Sequence of chain 57.A:
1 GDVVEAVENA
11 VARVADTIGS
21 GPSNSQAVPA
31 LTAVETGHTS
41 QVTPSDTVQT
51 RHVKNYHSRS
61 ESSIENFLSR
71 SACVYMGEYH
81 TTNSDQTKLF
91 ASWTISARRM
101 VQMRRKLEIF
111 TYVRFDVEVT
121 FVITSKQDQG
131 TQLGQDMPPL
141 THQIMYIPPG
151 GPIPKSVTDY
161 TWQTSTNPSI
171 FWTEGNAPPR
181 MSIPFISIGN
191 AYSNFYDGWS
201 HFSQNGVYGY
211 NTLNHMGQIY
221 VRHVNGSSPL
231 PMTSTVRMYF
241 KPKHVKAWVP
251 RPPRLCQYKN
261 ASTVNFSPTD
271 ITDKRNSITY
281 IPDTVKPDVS

Binding-site contacts:
Ligand atom C8 contacts residue MET216 of chain 57.A at 3.9 Å (hydrophobic).
Ligand atom OXT contacts residue ASN194 of chain 57.A at 4.3 Å.
Ligand atom C1 contacts residue ILE183 of chain 57.A at 4.2 Å (hydrophobic).
Ligand atom C9 contacts residue PHE240 of chain 57.A at 4.1 Å (hydrophobic).
Ligand atom O contacts residue ASN194 of chain 57.A at 3.0 Å (h-bond).
Ligand atom C7 contacts residue ILE95 of chain 57.A at 4.3 Å (hydrophobic).
Ligand atom C7 contacts residue VAL117 of chain 57.A at 4.3 Å (hydrophobic).
Ligand atom N contacts residue TYR146 of chain 57.A at 4.1 Å.
Ligand atom CA2 contacts residue PHE115 of chain 57.A at 4.3 Å (hydrophobic).
Ligand atom C8 contacts residue TYR192 of chain 57.A at 3.6 Å (hydrophobic).
Ligand atom C5 contacts residue PHE240 of chain 57.A at 4.1 Å (hydrophobic).
Ligand atom C2 contacts residue TYR146 of chain 57.A at 3.9 Å (hydrophobic).
Ligand atom C6 contacts residue ILE95 of chain 57.A at 4.1 Å (hydrophobic).
Ligand atom C1 contacts residue VAL119 of chain 57.A at 4.2 Å (hydrophobic).
Ligand atom N contacts residue ILE219 of chain 57.A at 4.0 Å.
Ligand atom C7 contacts residue TYR192 of chain 57.A at 4.4 Å (hydrophobic).
Ligand atom C3 contacts residue ILE183 of chain 57.A at 3.7 Å (hydrophobic).
Ligand atom C1 contacts residue ILE219 of chain 57.A at 4.1 Å (hydrophobic).
Ligand atom OXT contacts residue TYR210 of chain 57.A at 3.0 Å (h-bond).
Ligand atom C contacts residue TYR210 of chain 57.A at 4.1 Å (hydrophobic).
Ligand atom C2 contacts residue ILE183 of chain 57.A at 4.2 Å (hydrophobic).
Ligand atom C6 contacts residue TYR192 of chain 57.A at 4.4 Å (hydrophobic).
Ligand atom C contacts residue TYR192 of chain 57.A at 4.2 Å (hydrophobic).
Ligand atom C7 contacts residue PHE240 of chain 57.A at 3.9 Å (hydrophobic).
Ligand atom OXT contacts residue MET216 of chain 57.A at 4.2 Å.
Ligand atom C2 contacts residue ILE95 of chain 57.A at 3.8 Å (hydrophobic).
Ligand atom O contacts residue TYR192 of chain 57.A at 3.9 Å.
Ligand atom C4 contacts residue ILE95 of chain 57.A at 4.0 Å (hydrophobic).
Ligand atom C3 contacts residue ILE95 of chain 57.A at 4.2 Å (hydrophobic).
Ligand atom C4 contacts residue ILE183 of chain 57.A at 4.2 Å (hydrophobic).
Ligand atom C9 contacts residue PHE115 of chain 57.A at 4.1 Å (hydrophobic).
Ligand atom O contacts residue LEU107 of chain 57.A at 4.4 Å.
Ligand atom C10 contacts residue MET216 of chain 57.A at 3.6 Å (hydrophobic).
Ligand atom C9 contacts residue TYR192 of chain 57.A at 4.1 Å (hydrophobic).
Ligand atom C10 contacts residue TYR192 of chain 57.A at 4.3 Å (hydrophobic).
Ligand atom O contacts residue VAL113 of chain 57.A at 4.0 Å.
Ligand atom C5 contacts residue ILE95 of chain 57.A at 3.8 Å (hydrophobic).
Ligand atom N contacts residue MET181 of chain 57.A at 3.9 Å.
Ligand atom C contacts residue ASN194 of chain 57.A at 4.0 Å.
Ligand atom C5 contacts residue ILE183 of chain 57.A at 4.4 Å (hydrophobic).

The protein below binds the small molecule below.
Small molecule (SMILES): NCCCCCCCCCCCC(=O)O